Binding-site contacts:
Ligand atom N12 contacts residue SER93 of chain 1.A at 3.3 Å (h-bond).
Ligand atom N3 contacts residue TYR130 of chain 1.A at 2.8 Å (h-bond).
Ligand atom C38 contacts residue LEU48 of chain 1.A at 3.8 Å (hydrophobic).
Ligand atom F33 contacts residue ILE113 of chain 1.A at 3.6 Å.
Ligand atom C2 contacts residue TYR130 of chain 1.A at 3.7 Å (hydrophobic).
Ligand atom F33 contacts residue LEU109 of chain 1.A at 3.6 Å.
Ligand atom C13 contacts residue ILE113 of chain 1.A at 3.8 Å (hydrophobic).
Ligand atom C39 contacts residue ASN44 of chain 1.A at 3.4 Å.
Ligand atom C21 contacts residue MET211 of chain 1.A at 3.8 Å (hydrophobic).
Ligand atom C30 contacts residue ARG92 of chain 1.A at 3.6 Å.
Ligand atom O23 contacts residue ARG25 of chain 1.A at 3.8 Å.
Ligand atom F33 contacts residue SER93 of chain 1.A at 3.8 Å.
Ligand atom C5 contacts residue TYR130 of chain 1.A at 3.8 Å (hydrophobic).
Ligand atom C5 contacts residue SER93 of chain 1.A at 3.6 Å.
Ligand atom C36 contacts residue MET51 of chain 1.A at 3.5 Å (hydrophobic).
Ligand atom N11 contacts residue PHE90 of chain 1.A at 3.7 Å.
Ligand atom C21 contacts residue LEU212 of chain 1.A at 3.7 Å (hydrophobic).
Ligand atom F32 contacts residue ILE34 of chain 1.A at 3.4 Å.
Ligand atom F33 contacts residue PHE97 of chain 1.A at 3.2 Å.
Ligand atom C24 contacts residue SER93 of chain 1.A at 3.6 Å.
Ligand atom C22 contacts residue LEU212 of chain 1.A at 3.7 Å (hydrophobic).
Ligand atom C18 contacts residue PHE90 of chain 1.A at 3.6 Å (hydrophobic).
Ligand atom C35 contacts residue MET89 of chain 1.A at 3.7 Å (hydrophobic).
Ligand atom O19 contacts residue MET51 of chain 1.A at 3.4 Å.
Ligand atom O34 contacts residue ARG92 of chain 1.A at 3.1 Å (salt-bridge).
Ligand atom C10 contacts residue SER93 of chain 1.A at 3.6 Å.
Ligand atom C31 contacts residue ILE30 of chain 1.A at 3.7 Å (hydrophobic).
Ligand atom N3 contacts residue SER93 of chain 1.A at 3.4 Å.
Ligand atom C21 contacts residue HIS208 of chain 1.A at 3.8 Å.
Ligand atom C8 contacts residue ILE34 of chain 1.A at 3.6 Å (hydrophobic).
Ligand atom S17 contacts residue MET89 of chain 1.A at 3.5 Å.
Ligand atom C15 contacts residue ILE113 of chain 1.A at 3.4 Å (hydrophobic).
Ligand atom F32 contacts residue ILE96 of chain 1.A at 3.4 Å.
Ligand atom N1 contacts residue SER93 of chain 1.A at 3.8 Å.
Ligand atom C35 contacts residue SER93 of chain 1.A at 3.2 Å.
Ligand atom C29 contacts residue SER93 of chain 1.A at 3.7 Å.
Ligand atom C10 contacts residue ILE113 of chain 1.A at 3.6 Å (hydrophobic).
Ligand atom C9 contacts residue PHE90 of chain 1.A at 3.4 Å (hydrophobic).
Ligand atom O34 contacts residue HIS55 of chain 1.A at 3.4 Å (h-bond).
Ligand atom C2 contacts residue SER93 of chain 1.A at 3.5 Å.

A protein and the small-molecule ligand that binds it are described below.
Small molecule (SMILES): O=C(O)c1ccc(NC(=O)[C@H](C2CCCCC2)n2c(-c3ccc(-c4nccs4)cc3)nc3cc(F)c(F)cc32)cc1

Sequence of chain 1.A:
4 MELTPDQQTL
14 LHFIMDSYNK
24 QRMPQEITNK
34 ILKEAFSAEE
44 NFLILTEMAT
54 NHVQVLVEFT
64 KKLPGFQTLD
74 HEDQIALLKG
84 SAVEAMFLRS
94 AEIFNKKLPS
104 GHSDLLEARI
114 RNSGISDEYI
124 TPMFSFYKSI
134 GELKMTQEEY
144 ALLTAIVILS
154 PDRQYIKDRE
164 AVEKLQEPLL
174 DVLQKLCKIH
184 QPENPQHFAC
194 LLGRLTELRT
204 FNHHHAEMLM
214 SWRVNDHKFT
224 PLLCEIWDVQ